Binding-site contacts:
Ligand atom C3 contacts residue ARG465 of chain 3.A at 4.3 Å.
Ligand atom C3 contacts residue ASN485 of chain 3.A at 3.6 Å.
Ligand atom C8 contacts residue ARG465 of chain 3.A at 4.0 Å.
Ligand atom O7 contacts residue ARG465 of chain 3.A at 3.6 Å.
Ligand atom N2 contacts residue ASN485 of chain 3.A at 2.7 Å (h-bond).
Ligand atom C8 contacts residue GLU482 of chain 3.A at 3.8 Å.
Ligand atom O3 contacts residue ARG465 of chain 3.A at 3.6 Å.
Ligand atom C5 contacts residue ASN485 of chain 3.A at 3.6 Å.
Ligand atom C8 contacts residue LYS469 of chain 3.A at 3.7 Å.
Ligand atom O7 contacts residue ASN485 of chain 3.A at 3.2 Å (h-bond).
Ligand atom C7 contacts residue ASN485 of chain 3.A at 3.2 Å.
Ligand atom C1 contacts residue ASN485 of chain 3.A at 1.4 Å.
Ligand atom O3 contacts residue ASN485 of chain 3.A at 4.4 Å.
Ligand atom O3 contacts residue ILE462 of chain 3.A at 4.0 Å.
Ligand atom O7 contacts residue GLU482 of chain 3.A at 4.2 Å.
Ligand atom N2 contacts residue ARG465 of chain 3.A at 4.4 Å.
Ligand atom C8 contacts residue ASN485 of chain 3.A at 4.4 Å.
Ligand atom O5 contacts residue ASN485 of chain 3.A at 2.3 Å (h-bond).
Ligand atom C7 contacts residue GLU482 of chain 3.A at 4.1 Å.
Ligand atom C4 contacts residue ASN485 of chain 3.A at 4.2 Å.
Ligand atom C2 contacts residue ASN485 of chain 3.A at 2.2 Å.
Ligand atom O7 contacts residue SER466 of chain 3.A at 4.3 Å.
Ligand atom C7 contacts residue ARG465 of chain 3.A at 3.9 Å.

This protein binds this small molecule.
Small molecule (SMILES): CC(=O)N[C@@H]1[C@@H](O)[C@H](O)[C@@H](CO)O[C@H]1O

Sequence of chain 3.A:
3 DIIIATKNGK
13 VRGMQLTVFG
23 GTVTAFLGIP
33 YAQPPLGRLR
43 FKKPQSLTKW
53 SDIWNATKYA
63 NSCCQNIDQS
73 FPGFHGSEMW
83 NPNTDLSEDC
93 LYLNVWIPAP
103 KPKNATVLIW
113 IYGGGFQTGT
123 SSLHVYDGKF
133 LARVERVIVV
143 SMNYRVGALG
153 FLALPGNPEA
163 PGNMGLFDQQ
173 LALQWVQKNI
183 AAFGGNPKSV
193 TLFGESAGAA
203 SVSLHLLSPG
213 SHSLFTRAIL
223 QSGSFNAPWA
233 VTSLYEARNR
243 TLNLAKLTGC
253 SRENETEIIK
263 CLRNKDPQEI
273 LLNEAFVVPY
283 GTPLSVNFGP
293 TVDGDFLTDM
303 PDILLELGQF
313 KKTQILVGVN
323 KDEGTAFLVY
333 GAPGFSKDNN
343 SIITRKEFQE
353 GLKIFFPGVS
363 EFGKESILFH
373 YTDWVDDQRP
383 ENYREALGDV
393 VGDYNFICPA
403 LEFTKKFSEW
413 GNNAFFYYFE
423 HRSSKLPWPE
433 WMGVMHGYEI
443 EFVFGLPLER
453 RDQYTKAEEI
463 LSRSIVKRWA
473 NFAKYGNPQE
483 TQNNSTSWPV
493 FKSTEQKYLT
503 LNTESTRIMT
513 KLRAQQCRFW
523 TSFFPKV